Sequence of chain 7.B:
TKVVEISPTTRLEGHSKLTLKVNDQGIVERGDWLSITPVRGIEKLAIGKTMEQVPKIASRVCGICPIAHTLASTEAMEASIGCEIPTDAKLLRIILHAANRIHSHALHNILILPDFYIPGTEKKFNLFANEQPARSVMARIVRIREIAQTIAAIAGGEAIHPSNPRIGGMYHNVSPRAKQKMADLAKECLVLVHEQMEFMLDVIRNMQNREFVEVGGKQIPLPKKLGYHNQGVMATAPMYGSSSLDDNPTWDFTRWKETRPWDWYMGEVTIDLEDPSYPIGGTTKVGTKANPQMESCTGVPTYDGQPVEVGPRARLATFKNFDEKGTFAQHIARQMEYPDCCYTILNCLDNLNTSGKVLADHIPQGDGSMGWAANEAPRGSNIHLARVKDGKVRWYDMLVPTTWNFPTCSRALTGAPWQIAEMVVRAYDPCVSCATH

Binding-site contacts:
Ligand atom O6 contacts residue LYS129 of chain 7.C at 3.6 Å.
Ligand atom O6 contacts residue GLY128 of chain 7.C at 3.8 Å.
Ligand atom C4 contacts residue GLY128 of chain 7.C at 4.0 Å.
Ligand atom C3 contacts residue ASP125 of chain 7.C at 4.1 Å.
Ligand atom C1 contacts residue GLU146 of chain 7.B at 3.5 Å.
Ligand atom C4 contacts residue BU31 of chain 7.Z at 4.4 Å.
Ligand atom C3 contacts residue LYS129 of chain 7.C at 4.0 Å.
Ligand atom C1 contacts residue BU31 of chain 7.Z at 3.1 Å.

A small-molecule ligand and the protein it binds are described below.
Small molecule (SMILES): C[C@@H](O)[C@@H](C)O

Sequence of chain 7.C:
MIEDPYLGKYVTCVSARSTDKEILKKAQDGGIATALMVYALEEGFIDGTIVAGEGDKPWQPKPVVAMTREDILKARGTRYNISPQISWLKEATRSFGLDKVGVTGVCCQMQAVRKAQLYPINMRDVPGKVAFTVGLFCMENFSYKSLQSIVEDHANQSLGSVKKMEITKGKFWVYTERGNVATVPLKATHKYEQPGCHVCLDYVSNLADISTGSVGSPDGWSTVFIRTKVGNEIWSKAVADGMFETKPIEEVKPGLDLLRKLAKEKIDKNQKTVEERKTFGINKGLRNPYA